A small-molecule ligand and the protein it binds are described below.
Small molecule (SMILES): COc1cc2c(Oc3ccc4[nH]c(C)cc4c3F)ncnc2cc1OCCCN1CCC(c2ccc(C(N)=O)cc2)CC1

Sequence of chain 1.AB:
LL

Sequence of chain 1.BA:
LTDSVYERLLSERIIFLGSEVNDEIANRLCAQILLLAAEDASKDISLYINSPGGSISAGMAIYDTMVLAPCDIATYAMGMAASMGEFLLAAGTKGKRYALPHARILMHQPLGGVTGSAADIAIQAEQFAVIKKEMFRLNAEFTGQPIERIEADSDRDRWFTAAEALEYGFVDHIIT

Sequence of chain 1.X:
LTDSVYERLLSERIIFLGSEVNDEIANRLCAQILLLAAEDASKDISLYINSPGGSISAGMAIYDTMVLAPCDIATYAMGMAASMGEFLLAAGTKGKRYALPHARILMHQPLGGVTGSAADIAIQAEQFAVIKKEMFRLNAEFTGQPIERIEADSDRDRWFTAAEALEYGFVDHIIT

Binding-site contacts:
Ligand atom N07 contacts residue BEZ1 of chain 1.AB at 3.8 Å.
Ligand atom C38 contacts residue GLN131 of chain 1.Z at 3.8 Å.
Ligand atom C39 contacts residue LEU2 of chain 1.AB at 3.5 Å (hydrophobic).
Ligand atom C19 contacts residue SER57 of chain 1.BA at 3.7 Å.
Ligand atom C17 contacts residue HIS102 of chain 1.X at 3.4 Å.
Ligand atom C06 contacts residue BEZ1 of chain 1.AB at 3.6 Å.
Ligand atom C18 contacts residue ARG104 of chain 1.X at 3.4 Å.
Ligand atom C37 contacts residue GLN131 of chain 1.Z at 2.9 Å.
Ligand atom F23 contacts residue BEZ1 of chain 1.AB at 3.7 Å.
Ligand atom C21 contacts residue ARG104 of chain 1.X at 3.6 Å.
Ligand atom C41 contacts residue GLN131 of chain 1.Z at 3.4 Å.
Ligand atom N09 contacts residue ARG104 of chain 1.X at 3.4 Å.
Ligand atom C08 contacts residue GLN127 of chain 1.BA at 3.6 Å.
Ligand atom O43 contacts residue GLN131 of chain 1.Z at 2.4 Å (h-bond).
Ligand atom C04 contacts residue TRP159 of chain 1.X at 3.6 Å (hydrophobic).
Ligand atom C24 contacts residue GLU134 of chain 1.BA at 3.4 Å.
Ligand atom O13 contacts residue SER57 of chain 1.BA at 3.6 Å.
Ligand atom C19 contacts residue ARG104 of chain 1.X at 3.7 Å.
Ligand atom N22 contacts residue HIS102 of chain 1.X at 2.7 Å (h-bond).
Ligand atom C05 contacts residue BEZ1 of chain 1.AB at 3.4 Å.
Ligand atom C18 contacts residue GLY79 of chain 1.X at 3.3 Å.
Ligand atom C16 contacts residue ILE56 of chain 1.BA at 3.8 Å (hydrophobic).
Ligand atom C16 contacts residue ARG104 of chain 1.X at 3.6 Å.
Ligand atom N09 contacts residue ILE131 of chain 1.BA at 3.6 Å.
Ligand atom C17 contacts residue ARG104 of chain 1.X at 3.5 Å.
Ligand atom N22 contacts residue MET60 of chain 1.BA at 3.6 Å.
Ligand atom F23 contacts residue ILE131 of chain 1.BA at 2.9 Å.
Ligand atom C29 contacts residue SER55 of chain 1.BA at 3.8 Å.
Ligand atom C18 contacts residue HIS102 of chain 1.X at 3.5 Å.
Ligand atom C08 contacts residue ILE131 of chain 1.BA at 3.6 Å (hydrophobic).
Ligand atom N07 contacts residue TRP159 of chain 1.X at 3.3 Å.
Ligand atom C19 contacts residue GLY79 of chain 1.X at 3.5 Å.
Ligand atom C15 contacts residue ILE56 of chain 1.BA at 3.7 Å (hydrophobic).
Ligand atom C08 contacts residue TRP159 of chain 1.X at 3.6 Å (hydrophobic).
Ligand atom F23 contacts residue ILE56 of chain 1.BA at 3.5 Å.
Ligand atom C03 contacts residue BEZ1 of chain 1.AB at 3.6 Å.
Ligand atom N09 contacts residue TRP159 of chain 1.X at 3.8 Å.
Ligand atom C04 contacts residue BEZ1 of chain 1.AB at 3.3 Å.
Ligand atom C20 contacts residue ARG104 of chain 1.X at 3.8 Å.
Ligand atom C29 contacts residue BEZ1 of chain 1.AB at 3.7 Å.

Sequence of chain 1.Z:
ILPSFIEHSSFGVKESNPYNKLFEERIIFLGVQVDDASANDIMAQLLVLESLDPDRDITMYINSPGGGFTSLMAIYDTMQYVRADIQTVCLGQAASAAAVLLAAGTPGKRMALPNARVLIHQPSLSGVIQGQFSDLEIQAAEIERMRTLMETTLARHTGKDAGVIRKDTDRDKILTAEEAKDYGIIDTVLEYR